This small molecule binds to this protein.
Small molecule (SMILES): CC(=O)N[C@@H]1[C@@H](O)[C@H](O)[C@@H](CO)O[C@H]1O

Sequence of chain 1.C:
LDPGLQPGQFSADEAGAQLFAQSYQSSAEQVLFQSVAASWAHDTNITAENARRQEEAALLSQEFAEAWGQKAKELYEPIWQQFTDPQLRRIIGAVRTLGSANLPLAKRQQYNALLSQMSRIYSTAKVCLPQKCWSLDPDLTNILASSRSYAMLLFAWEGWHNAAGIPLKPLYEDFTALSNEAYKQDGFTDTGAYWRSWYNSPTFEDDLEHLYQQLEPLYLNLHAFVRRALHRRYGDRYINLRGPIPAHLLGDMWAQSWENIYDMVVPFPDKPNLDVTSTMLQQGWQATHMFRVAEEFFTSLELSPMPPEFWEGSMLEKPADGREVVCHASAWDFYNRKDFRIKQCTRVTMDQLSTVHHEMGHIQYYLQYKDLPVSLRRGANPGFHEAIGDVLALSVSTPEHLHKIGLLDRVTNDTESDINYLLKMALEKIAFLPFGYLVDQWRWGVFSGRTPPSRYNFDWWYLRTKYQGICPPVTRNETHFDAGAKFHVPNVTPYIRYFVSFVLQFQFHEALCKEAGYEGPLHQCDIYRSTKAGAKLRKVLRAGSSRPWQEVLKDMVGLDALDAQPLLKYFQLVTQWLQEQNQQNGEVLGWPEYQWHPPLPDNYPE

Binding-site contacts:
Ligand atom C5 contacts residue NAG1 of chain 1.RB at 3.7 Å.
Ligand atom C6 contacts residue THR47 of chain 1.C at 3.9 Å.
Ligand atom O6 contacts residue GLU49 of chain 1.C at 3.7 Å.
Ligand atom C1 contacts residue ASN50 of chain 1.C at 3.9 Å.
Ligand atom C5 contacts residue ASN45 of chain 1.C at 3.6 Å.
Ligand atom C5 contacts residue ASN50 of chain 1.C at 4.1 Å.
Ligand atom C4 contacts residue ASN45 of chain 1.C at 4.2 Å.
Ligand atom C8 contacts residue ASP324 of chain 1.C at 4.0 Å.
Ligand atom C3 contacts residue ASN45 of chain 1.C at 3.8 Å.
Ligand atom O6 contacts residue THR47 of chain 1.C at 2.8 Å (h-bond).
Ligand atom C6 contacts residue GLU49 of chain 1.C at 4.5 Å.
Ligand atom O3 contacts residue NAG1 of chain 1.RB at 3.2 Å (h-bond).
Ligand atom N2 contacts residue ASN45 of chain 1.C at 3.0 Å (h-bond).
Ligand atom O7 contacts residue ASN45 of chain 1.C at 3.7 Å.
Ligand atom O5 contacts residue ASN50 of chain 1.C at 3.1 Å (h-bond).
Ligand atom O5 contacts residue THR47 of chain 1.C at 4.2 Å.
Ligand atom O6 contacts residue NAG1 of chain 1.RB at 3.7 Å.
Ligand atom C7 contacts residue ARG326 of chain 1.C at 4.4 Å.
Ligand atom C7 contacts residue ASN45 of chain 1.C at 3.6 Å.
Ligand atom C2 contacts residue ASN45 of chain 1.C at 2.5 Å.
Ligand atom C6 contacts residue ASN50 of chain 1.C at 3.8 Å.
Ligand atom C3 contacts residue NAG1 of chain 1.RB at 3.7 Å.
Ligand atom O6 contacts residue ASN50 of chain 1.C at 4.0 Å.
Ligand atom O4 contacts residue NAG1 of chain 1.RB at 1.7 Å.
Ligand atom O5 contacts residue ASN45 of chain 1.C at 2.2 Å (h-bond).
Ligand atom C1 contacts residue ASN45 of chain 1.C at 1.4 Å.
Ligand atom C6 contacts residue NAG1 of chain 1.RB at 3.7 Å.
Ligand atom C8 contacts residue ARG326 of chain 1.C at 3.6 Å.
Ligand atom C4 contacts residue NAG1 of chain 1.RB at 2.8 Å.